Binding-site contacts:
Ligand atom O4 contacts residue ASP70 of chain 1.A at 2.6 Å (salt-bridge).
Ligand atom O4 contacts residue ARG323 of chain 1.A at 3.1 Å (salt-bridge).
Ligand atom O6 contacts residue GLU230 of chain 1.A at 2.8 Å (salt-bridge).
Ligand atom C3 contacts residue ASP70 of chain 1.A at 3.3 Å.
Ligand atom C2 contacts residue TRP248 of chain 1.A at 3.8 Å (hydrophobic).
Ligand atom C2 contacts residue TRP287 of chain 1.A at 3.8 Å (hydrophobic).
Ligand atom O1 contacts residue TRP287 of chain 1.A at 3.3 Å (h-bond).
Ligand atom O2 contacts residue GLY286 of chain 1.A at 3.1 Å (h-bond).
Ligand atom O6 contacts residue ASP118 of chain 1.A at 2.7 Å (salt-bridge).
Ligand atom O2 contacts residue ARG49 of chain 1.A at 3.2 Å (salt-bridge).
Ligand atom C6 contacts residue ASP118 of chain 1.A at 3.5 Å.
Ligand atom C1 contacts residue TRP248 of chain 1.A at 3.5 Å (hydrophobic).
Ligand atom O5 contacts residue GLU230 of chain 1.A at 3.3 Å (salt-bridge).
Ligand atom C5 contacts residue ASP118 of chain 1.A at 3.7 Å.
Ligand atom C3 contacts residue TRP287 of chain 1.A at 3.6 Å (hydrophobic).
Ligand atom O4 contacts residue GLU174 of chain 1.A at 3.7 Å.
Ligand atom O2 contacts residue ASP118 of chain 1.A at 2.7 Å (salt-bridge).
Ligand atom C2 contacts residue ASP118 of chain 1.A at 3.5 Å.
Ligand atom C6 contacts residue TYR250 of chain 1.A at 3.5 Å (hydrophobic).
Ligand atom O3 contacts residue GLY286 of chain 1.A at 3.0 Å (h-bond).
Ligand atom O6 contacts residue PHE116 of chain 1.A at 3.7 Å.
Ligand atom O3 contacts residue GLY285 of chain 1.A at 3.2 Å.
Ligand atom C1 contacts residue ASP118 of chain 1.A at 3.9 Å.
Ligand atom O2 contacts residue TRP287 of chain 1.A at 3.0 Å (h-bond).
Ligand atom C3 contacts residue ARG49 of chain 1.A at 3.8 Å.
Ligand atom O3 contacts residue ASP70 of chain 1.A at 2.6 Å (salt-bridge).
Ligand atom C4 contacts residue ASP70 of chain 1.A at 3.6 Å.
Ligand atom O5 contacts residue TRP248 of chain 1.A at 3.1 Å (h-bond).
Ligand atom O3 contacts residue ARG49 of chain 1.A at 2.8 Å (salt-bridge).
Ligand atom O4 contacts residue ASP11 of chain 1.A at 3.8 Å.
Ligand atom O6 contacts residue TYR173 of chain 1.A at 3.5 Å.
Ligand atom C2 contacts residue ARG49 of chain 1.A at 3.7 Å.
Ligand atom C6 contacts residue THR46 of chain 1.A at 3.7 Å.
Ligand atom O6 contacts residue ARG323 of chain 1.A at 3.8 Å.
Ligand atom O4 contacts residue THR46 of chain 1.A at 3.6 Å.
Ligand atom C6 contacts residue GLU230 of chain 1.A at 3.5 Å.
Ligand atom O3 contacts residue ASP11 of chain 1.A at 2.8 Å (salt-bridge).
Ligand atom O6 contacts residue GLY175 of chain 1.A at 3.6 Å.
Ligand atom C6 contacts residue GLY175 of chain 1.A at 3.7 Å.
Ligand atom O4 contacts residue PHE116 of chain 1.A at 3.4 Å.

The protein below binds the small molecule below.
Small molecule (SMILES): OC[C@H]1O[C@H](O[C@H]2O[C@H](CO)[C@@H](O)[C@H](O)[C@H]2O)[C@H](O)[C@@H](O)[C@@H]1O

Sequence of chain 1.A:
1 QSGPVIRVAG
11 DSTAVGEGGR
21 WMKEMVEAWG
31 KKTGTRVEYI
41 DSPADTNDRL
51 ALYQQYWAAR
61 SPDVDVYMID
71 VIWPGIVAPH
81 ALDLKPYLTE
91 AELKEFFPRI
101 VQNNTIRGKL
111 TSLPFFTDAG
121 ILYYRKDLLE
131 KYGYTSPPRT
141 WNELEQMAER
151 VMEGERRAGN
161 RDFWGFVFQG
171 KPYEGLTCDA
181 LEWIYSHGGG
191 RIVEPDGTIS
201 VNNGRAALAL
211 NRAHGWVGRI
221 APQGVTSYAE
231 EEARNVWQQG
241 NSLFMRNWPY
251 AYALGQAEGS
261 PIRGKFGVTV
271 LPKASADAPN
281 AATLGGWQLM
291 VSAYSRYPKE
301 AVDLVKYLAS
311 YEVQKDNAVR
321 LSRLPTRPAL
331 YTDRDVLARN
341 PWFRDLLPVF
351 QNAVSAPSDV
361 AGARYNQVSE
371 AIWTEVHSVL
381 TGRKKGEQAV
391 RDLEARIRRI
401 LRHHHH